Binding-site contacts:
Ligand atom O4' contacts residue THR128 of chain 1.B at 3.6 Å.
Ligand atom CM2 contacts residue ARG101 of chain 1.B at 3.3 Å.
Ligand atom OP1 contacts residue LYS123 of chain 1.B at 2.9 Å (salt-bridge).
Ligand atom C1' contacts residue SER403 of chain 1.B at 3.7 Å.
Ligand atom C5' contacts residue GLY129 of chain 1.B at 3.2 Å.
Ligand atom C1' contacts residue SER105 of chain 1.B at 3.6 Å.
Ligand atom C4 contacts residue LYS123 of chain 1.B at 3.7 Å.
Ligand atom OP2 contacts residue ARG111 of chain 1.B at 3.7 Å.
Ligand atom O2 contacts residue ARG101 of chain 1.B at 3.0 Å (salt-bridge).
Ligand atom O2' contacts residue SER403 of chain 1.B at 3.3 Å (h-bond).
Ligand atom O2 contacts residue LEU146 of chain 1.B at 3.7 Å.
Ligand atom C2 contacts residue LEU146 of chain 1.B at 3.2 Å (hydrophobic).
Ligand atom O5' contacts residue LYS123 of chain 1.B at 3.4 Å (salt-bridge).
Ligand atom C6 contacts residue LEU146 of chain 1.B at 3.3 Å (hydrophobic).
Ligand atom N3 contacts residue LEU146 of chain 1.B at 3.5 Å.
Ligand atom P contacts residue LYS123 of chain 1.B at 3.5 Å.
Ligand atom P contacts residue ARG111 of chain 1.B at 3.7 Å.
Ligand atom N1 contacts residue SER105 of chain 1.B at 3.2 Å (h-bond).
Ligand atom C5 contacts residue ASP108 of chain 1.B at 3.4 Å.
Ligand atom O3' contacts residue LYS123 of chain 1.B at 3.6 Å.
Ligand atom C6 contacts residue SER105 of chain 1.B at 3.2 Å.
Ligand atom C3' contacts residue SER105 of chain 1.B at 3.6 Å.
Ligand atom OP2 contacts residue LYS123 of chain 1.B at 3.5 Å (salt-bridge).
Ligand atom C4' contacts residue GLY130 of chain 1.B at 3.7 Å.
Ligand atom OP2 contacts residue SER105 of chain 1.B at 3.0 Å (h-bond).
Ligand atom C4' contacts residue GLY129 of chain 1.B at 3.0 Å.
Ligand atom O4' contacts residue GLY130 of chain 1.B at 3.3 Å (h-bond).
Ligand atom C5 contacts residue LYS127 of chain 1.B at 3.5 Å.
Ligand atom C1' contacts residue LEU146 of chain 1.B at 3.6 Å (hydrophobic).
Ligand atom C5 contacts residue LYS123 of chain 1.B at 3.7 Å.
Ligand atom O3' contacts residue SER403 of chain 1.B at 3.5 Å (h-bond).
Ligand atom O4' contacts residue SER403 of chain 1.B at 3.8 Å.
Ligand atom O4 contacts residue LYS123 of chain 1.B at 3.4 Å.
Ligand atom C5 contacts residue LEU146 of chain 1.B at 3.7 Å (hydrophobic).
Ligand atom OP2 contacts residue THR128 of chain 1.B at 3.0 Å (h-bond).
Ligand atom O4 contacts residue ASP124 of chain 1.B at 3.0 Å (salt-bridge).
Ligand atom N1 contacts residue LEU146 of chain 1.B at 3.0 Å.
Ligand atom O4' contacts residue GLY129 of chain 1.B at 2.8 Å.
Ligand atom C2' contacts residue SER105 of chain 1.B at 3.0 Å.
Ligand atom O2' contacts residue GLY130 of chain 1.B at 3.7 Å.

Sequence of chain 1.B:
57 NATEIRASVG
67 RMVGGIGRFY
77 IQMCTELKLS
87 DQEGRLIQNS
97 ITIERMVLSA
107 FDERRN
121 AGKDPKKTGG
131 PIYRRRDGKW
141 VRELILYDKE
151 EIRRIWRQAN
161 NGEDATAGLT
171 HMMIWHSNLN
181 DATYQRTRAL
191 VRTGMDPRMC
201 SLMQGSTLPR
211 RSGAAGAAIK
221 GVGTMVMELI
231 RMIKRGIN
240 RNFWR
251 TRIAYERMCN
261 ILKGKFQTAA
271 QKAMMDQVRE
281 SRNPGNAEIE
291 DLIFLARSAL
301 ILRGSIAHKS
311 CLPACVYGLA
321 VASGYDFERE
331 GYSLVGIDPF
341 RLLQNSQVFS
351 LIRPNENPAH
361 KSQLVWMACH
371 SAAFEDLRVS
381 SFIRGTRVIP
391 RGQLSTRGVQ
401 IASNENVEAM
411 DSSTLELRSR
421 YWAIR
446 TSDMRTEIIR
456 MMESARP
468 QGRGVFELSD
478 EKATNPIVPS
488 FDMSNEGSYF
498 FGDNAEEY

This small molecule binds to this protein.
Small molecule (SMILES): CO[C@@H]1[C@H](O)[C@@H](CO[P](=O)(O)O[C@H]2[C@@H](OC)[C@H](n3ccc(=O)[nH]c3=O)O[C@@H]2CO[P](=O)(O)O[C@H]2[C@@H](OC)[C@H](n3ccc(=O)[nH]c3=O)O[C@@H]2CO[PH](=O)O)O[C@H]1n1ccc(=O)[nH]c1=O